Binding-site contacts:
Ligand atom C1 contacts residue ARG98 of chain 29.A at 3.2 Å.
Ligand atom C15 contacts residue ARG224 of chain 29.A at 3.3 Å.
Ligand atom O1S contacts residue ASP228 of chain 29.A at 3.6 Å.
Ligand atom C3 contacts residue TRP117 of chain 29.A at 3.5 Å (hydrophobic).
Ligand atom N1 contacts residue ARG224 of chain 29.A at 4.2 Å.
Ligand atom C15 contacts residue TRP117 of chain 29.A at 4.2 Å (hydrophobic).
Ligand atom C3 contacts residue ARG98 of chain 29.A at 3.2 Å.
Ligand atom O1S contacts residue ARG98 of chain 29.A at 3.6 Å.
Ligand atom C1 contacts residue ARG224 of chain 29.A at 3.8 Å.
Ligand atom N1 contacts residue ARG98 of chain 29.A at 4.3 Å.
Ligand atom C3 contacts residue ARG224 of chain 29.A at 3.5 Å.
Ligand atom C16 contacts residue ARG224 of chain 29.A at 4.0 Å.
Ligand atom C14 contacts residue ARG224 of chain 29.A at 4.5 Å.
Ligand atom C13 contacts residue ARG224 of chain 29.A at 4.1 Å.
Ligand atom O1S contacts residue THR226 of chain 29.A at 4.3 Å.
Ligand atom C2 contacts residue ARG98 of chain 29.A at 3.4 Å.
Ligand atom O3S contacts residue THR226 of chain 29.A at 4.0 Å.
Ligand atom C2 contacts residue ARG224 of chain 29.A at 3.8 Å.
Ligand atom C16 contacts residue TRP117 of chain 29.A at 3.7 Å (hydrophobic).
Ligand atom S1 contacts residue ARG98 of chain 29.A at 4.4 Å.
Ligand atom N1 contacts residue TRP117 of chain 29.A at 4.1 Å.

Sequence of chain 29.A:
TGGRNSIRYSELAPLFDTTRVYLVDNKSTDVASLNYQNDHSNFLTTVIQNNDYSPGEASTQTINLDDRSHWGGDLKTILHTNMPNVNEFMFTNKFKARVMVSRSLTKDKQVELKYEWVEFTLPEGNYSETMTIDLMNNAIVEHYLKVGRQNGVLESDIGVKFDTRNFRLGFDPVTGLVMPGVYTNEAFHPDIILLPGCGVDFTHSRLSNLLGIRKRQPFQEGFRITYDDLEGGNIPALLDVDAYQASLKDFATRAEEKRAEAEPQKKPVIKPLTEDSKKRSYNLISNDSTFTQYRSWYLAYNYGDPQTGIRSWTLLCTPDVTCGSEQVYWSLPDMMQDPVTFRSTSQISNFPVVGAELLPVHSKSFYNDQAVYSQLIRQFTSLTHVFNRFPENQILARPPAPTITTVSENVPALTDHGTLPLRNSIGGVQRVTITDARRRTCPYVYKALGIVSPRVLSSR

The small molecule below binds the protein below.
Small molecule (SMILES): CCCCCCCCCCCC[N+](C)(C)CCCS(=O)(=O)O